This small molecule binds to this protein.
Small molecule (SMILES): CC(=O)N[C@H]1[C@H](O[C@H]2[C@H](O)[C@@H](NC(C)=O)CO[C@@H]2CO)O[C@H](CO)[C@@H](O)[C@@H]1O

Sequence of chain 1.I:
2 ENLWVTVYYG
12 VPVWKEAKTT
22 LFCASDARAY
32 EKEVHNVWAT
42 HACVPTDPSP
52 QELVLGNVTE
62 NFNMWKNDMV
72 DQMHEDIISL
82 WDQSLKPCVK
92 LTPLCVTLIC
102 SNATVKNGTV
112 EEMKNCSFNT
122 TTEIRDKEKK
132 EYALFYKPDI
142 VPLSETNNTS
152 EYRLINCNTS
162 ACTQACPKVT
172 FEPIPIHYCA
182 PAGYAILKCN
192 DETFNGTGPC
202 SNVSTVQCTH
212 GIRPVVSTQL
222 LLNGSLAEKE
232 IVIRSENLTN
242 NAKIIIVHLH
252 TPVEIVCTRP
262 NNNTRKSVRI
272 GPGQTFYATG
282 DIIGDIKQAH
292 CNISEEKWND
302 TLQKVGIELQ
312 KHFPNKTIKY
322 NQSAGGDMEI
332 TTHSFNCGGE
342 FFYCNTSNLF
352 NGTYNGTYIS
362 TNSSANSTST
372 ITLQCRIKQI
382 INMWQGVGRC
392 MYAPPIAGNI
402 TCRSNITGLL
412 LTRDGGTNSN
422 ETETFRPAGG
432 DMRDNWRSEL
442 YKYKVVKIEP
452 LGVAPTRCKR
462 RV

Binding-site contacts:
Ligand atom C8 contacts residue ASP282 of chain 1.I at 3.8 Å.
Ligand atom C7 contacts residue VAL106 of chain 1.I at 4.0 Å (hydrophobic).
Ligand atom C5 contacts residue ASN116 of chain 1.I at 3.6 Å.
Ligand atom O5 contacts residue TYR133 of chain 1.I at 4.1 Å.
Ligand atom C3 contacts residue TYR133 of chain 1.I at 4.1 Å (hydrophobic).
Ligand atom N2 contacts residue LEU135 of chain 1.I at 4.5 Å.
Ligand atom C3 contacts residue ASN116 of chain 1.I at 3.8 Å.
Ligand atom C5 contacts residue TYR133 of chain 1.I at 4.0 Å (hydrophobic).
Ligand atom C7 contacts residue LEU135 of chain 1.I at 4.1 Å (hydrophobic).
Ligand atom C2 contacts residue ASN116 of chain 1.I at 2.5 Å.
Ligand atom C8 contacts residue ASN116 of chain 1.I at 4.4 Å.
Ligand atom O7 contacts residue THR105 of chain 1.I at 2.9 Å (h-bond).
Ligand atom C8 contacts residue VAL106 of chain 1.I at 3.8 Å (hydrophobic).
Ligand atom O6 contacts residue TYR133 of chain 1.I at 3.9 Å.
Ligand atom C7 contacts residue ASN116 of chain 1.I at 3.2 Å.
Ligand atom O7 contacts residue VAL106 of chain 1.I at 3.6 Å.
Ligand atom N2 contacts residue ASN116 of chain 1.I at 3.0 Å (h-bond).
Ligand atom O7 contacts residue ASN116 of chain 1.I at 2.9 Å (h-bond).
Ligand atom O5 contacts residue ASN116 of chain 1.I at 2.3 Å (h-bond).
Ligand atom C1 contacts residue TYR133 of chain 1.I at 3.7 Å (hydrophobic).
Ligand atom C8 contacts residue LEU135 of chain 1.I at 4.0 Å (hydrophobic).
Ligand atom C4 contacts residue ASN116 of chain 1.I at 4.2 Å.
Ligand atom C1 contacts residue ASN116 of chain 1.I at 1.4 Å.
Ligand atom N2 contacts residue TYR133 of chain 1.I at 4.1 Å.
Ligand atom C2 contacts residue TYR133 of chain 1.I at 4.3 Å (hydrophobic).
Ligand atom C7 contacts residue THR105 of chain 1.I at 3.8 Å.